Sequence of chain 1.B:
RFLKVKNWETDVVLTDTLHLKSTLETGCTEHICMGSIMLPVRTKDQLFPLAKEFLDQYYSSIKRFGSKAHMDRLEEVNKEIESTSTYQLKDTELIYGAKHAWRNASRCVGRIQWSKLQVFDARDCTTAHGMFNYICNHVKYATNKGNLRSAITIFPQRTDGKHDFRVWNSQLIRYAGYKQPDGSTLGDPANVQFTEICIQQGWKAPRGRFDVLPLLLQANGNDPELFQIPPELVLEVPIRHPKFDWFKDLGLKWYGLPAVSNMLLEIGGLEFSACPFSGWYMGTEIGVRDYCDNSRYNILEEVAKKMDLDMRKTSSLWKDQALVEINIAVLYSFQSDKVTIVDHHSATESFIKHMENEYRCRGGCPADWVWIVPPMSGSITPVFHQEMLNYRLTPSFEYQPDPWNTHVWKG

The small molecule below binds the protein below.
Small molecule (SMILES): [H]/N=C(\CO)NCCC[C@H](N)C(=O)O

Binding-site contacts:
Ligand atom OA1 contacts residue TYR266 of chain 1.B at 3.4 Å (h-bond).
Ligand atom OA2 contacts residue ASP301 of chain 1.B at 2.5 Å (salt-bridge).
Ligand atom OA2 contacts residue TYR292 of chain 1.B at 3.3 Å.
Ligand atom CZ contacts residue TRP291 of chain 1.B at 4.1 Å (hydrophobic).
Ligand atom C contacts residue TYR292 of chain 1.B at 3.5 Å (hydrophobic).
Ligand atom OA1 contacts residue ASP301 of chain 1.B at 3.6 Å (salt-bridge).
Ligand atom OA2 contacts residue GLU296 of chain 1.B at 3.5 Å.
Ligand atom OH contacts residue GLY290 of chain 1.B at 3.2 Å (h-bond).
Ligand atom CG contacts residue VAL271 of chain 1.B at 3.9 Å (hydrophobic).
Ligand atom CB contacts residue GLN182 of chain 1.B at 3.6 Å.
Ligand atom C contacts residue GLN182 of chain 1.B at 3.5 Å.
Ligand atom CB contacts residue GLU296 of chain 1.B at 3.1 Å.
Ligand atom CA contacts residue GLU296 of chain 1.B at 3.4 Å.
Ligand atom CZ contacts residue GLU296 of chain 1.B at 3.6 Å.
Ligand atom NH contacts residue PRO269 of chain 1.B at 4.0 Å.
Ligand atom N contacts residue HEM1 of chain 1.H at 3.0 Å (h-bond).
Ligand atom CD contacts residue GLU296 of chain 1.B at 3.4 Å.
Ligand atom CD contacts residue PRO269 of chain 1.B at 3.9 Å (hydrophobic).
Ligand atom CA contacts residue GLN182 of chain 1.B at 3.5 Å.
Ligand atom CZ contacts residue HEM1 of chain 1.H at 3.9 Å.
Ligand atom CH contacts residue HEM1 of chain 1.H at 3.8 Å.
Ligand atom CG contacts residue GLU296 of chain 1.B at 3.3 Å.
Ligand atom OH contacts residue HEM1 of chain 1.H at 3.3 Å.
Ligand atom NH contacts residue HEM1 of chain 1.H at 3.5 Å.
Ligand atom NH contacts residue TYR292 of chain 1.B at 4.0 Å.
Ligand atom CB contacts residue TYR292 of chain 1.B at 4.0 Å (hydrophobic).
Ligand atom OH contacts residue TRP291 of chain 1.B at 3.5 Å (h-bond).
Ligand atom OA1 contacts residue GLN182 of chain 1.B at 2.8 Å (h-bond).
Ligand atom CG contacts residue HEM1 of chain 1.H at 3.9 Å.
Ligand atom CZ contacts residue PRO269 of chain 1.B at 3.9 Å (hydrophobic).
Ligand atom NH contacts residue GLU296 of chain 1.B at 2.8 Å (salt-bridge).
Ligand atom CH contacts residue PRO269 of chain 1.B at 4.0 Å (hydrophobic).
Ligand atom C contacts residue ASP301 of chain 1.B at 3.4 Å.
Ligand atom CD contacts residue VAL271 of chain 1.B at 4.0 Å (hydrophobic).
Ligand atom N contacts residue GLU296 of chain 1.B at 2.8 Å (salt-bridge).
Ligand atom OA1 contacts residue TYR292 of chain 1.B at 2.8 Å (h-bond).
Ligand atom CA contacts residue HEM1 of chain 1.H at 4.0 Å.
Ligand atom NE contacts residue GLU296 of chain 1.B at 2.8 Å (salt-bridge).
Ligand atom NH contacts residue TRP291 of chain 1.B at 2.9 Å (h-bond).
Ligand atom OH contacts residue PRO269 of chain 1.B at 3.8 Å.